A protein and the small-molecule ligand that binds it are described below.
Small molecule (SMILES): CC(=O)N[C@@H]1[C@@H](O)[C@H](O)[C@@H](CO)O[C@H]1O

Sequence of chain 1.B:
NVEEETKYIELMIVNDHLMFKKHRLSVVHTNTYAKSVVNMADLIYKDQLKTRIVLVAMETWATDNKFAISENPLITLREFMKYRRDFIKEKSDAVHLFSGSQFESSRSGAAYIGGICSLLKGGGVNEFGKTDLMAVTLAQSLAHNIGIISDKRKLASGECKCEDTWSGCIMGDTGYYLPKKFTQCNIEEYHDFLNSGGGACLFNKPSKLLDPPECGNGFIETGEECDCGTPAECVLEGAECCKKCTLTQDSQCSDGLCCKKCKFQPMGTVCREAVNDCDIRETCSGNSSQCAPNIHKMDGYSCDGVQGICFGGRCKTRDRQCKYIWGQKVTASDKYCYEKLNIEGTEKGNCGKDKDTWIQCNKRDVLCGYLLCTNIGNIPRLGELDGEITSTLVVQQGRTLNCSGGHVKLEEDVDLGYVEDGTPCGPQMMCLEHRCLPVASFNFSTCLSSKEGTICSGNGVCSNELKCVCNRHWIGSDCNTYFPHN

Binding-site contacts:
Ligand atom C4 contacts residue ASN375 of chain 1.B at 3.6 Å.
Ligand atom O5 contacts residue THR374 of chain 1.B at 3.8 Å.
Ligand atom C2 contacts residue ASN375 of chain 1.B at 3.6 Å.
Ligand atom C1 contacts residue ASN375 of chain 1.B at 3.7 Å.
Ligand atom C1 contacts residue ASN402 of chain 1.B at 1.4 Å.
Ligand atom N2 contacts residue ASN402 of chain 1.B at 2.9 Å (h-bond).
Ligand atom C6 contacts residue SER404 of chain 1.B at 3.9 Å.
Ligand atom O5 contacts residue SER404 of chain 1.B at 3.6 Å.
Ligand atom O6 contacts residue SER404 of chain 1.B at 2.7 Å (h-bond).
Ligand atom C8 contacts residue ASN402 of chain 1.B at 4.4 Å.
Ligand atom O6 contacts residue THR374 of chain 1.B at 3.7 Å.
Ligand atom C3 contacts residue ASN402 of chain 1.B at 3.8 Å.
Ligand atom C5 contacts residue ASN402 of chain 1.B at 3.7 Å.
Ligand atom O5 contacts residue ASN375 of chain 1.B at 3.1 Å (h-bond).
Ligand atom O6 contacts residue ILE376 of chain 1.B at 3.0 Å (h-bond).
Ligand atom C5 contacts residue SER404 of chain 1.B at 4.1 Å.
Ligand atom C6 contacts residue ILE376 of chain 1.B at 3.2 Å (hydrophobic).
Ligand atom C1 contacts residue SER404 of chain 1.B at 4.3 Å.
Ligand atom C6 contacts residue ASN375 of chain 1.B at 4.1 Å.
Ligand atom O6 contacts residue ILE389 of chain 1.B at 4.4 Å.
Ligand atom C4 contacts residue ASN402 of chain 1.B at 4.2 Å.
Ligand atom C2 contacts residue ASN402 of chain 1.B at 2.4 Å.
Ligand atom O5 contacts residue ILE376 of chain 1.B at 4.4 Å.
Ligand atom C7 contacts residue ASN402 of chain 1.B at 3.3 Å.
Ligand atom O7 contacts residue ASN402 of chain 1.B at 3.4 Å (h-bond).
Ligand atom O5 contacts residue ASN402 of chain 1.B at 2.4 Å (h-bond).
Ligand atom O7 contacts residue ASN375 of chain 1.B at 4.3 Å.
Ligand atom C3 contacts residue ASN375 of chain 1.B at 4.2 Å.
Ligand atom C8 contacts residue LEU393 of chain 1.B at 4.2 Å (hydrophobic).
Ligand atom O6 contacts residue ASN375 of chain 1.B at 4.0 Å.
Ligand atom C5 contacts residue ASN375 of chain 1.B at 3.8 Å.